Binding-site contacts:
Ligand atom O4 contacts residue THR228 of chain 1.B at 4.4 Å.
Ligand atom C1 contacts residue CYS229 of chain 1.B at 3.9 Å (hydrophobic).
Ligand atom O2 contacts residue THR228 of chain 1.B at 2.7 Å (h-bond).
Ligand atom C3 contacts residue THR228 of chain 1.B at 2.9 Å.
Ligand atom C4 contacts residue PRO259 of chain 1.B at 3.9 Å (hydrophobic).
Ligand atom C6 contacts residue THR228 of chain 1.B at 3.9 Å.
Ligand atom C5 contacts residue CYS229 of chain 1.B at 4.3 Å (hydrophobic).
Ligand atom O2 contacts residue PRO259 of chain 1.B at 4.4 Å.
Ligand atom C3 contacts residue CYS229 of chain 1.B at 4.1 Å (hydrophobic).
Ligand atom O6 contacts residue VAL227 of chain 1.B at 3.8 Å.
Ligand atom O5 contacts residue THR228 of chain 1.B at 2.4 Å (h-bond).
Ligand atom C4 contacts residue CYS229 of chain 1.B at 4.0 Å (hydrophobic).
Ligand atom C2 contacts residue THR228 of chain 1.B at 2.4 Å.
Ligand atom O3 contacts residue THR228 of chain 1.B at 4.2 Å.
Ligand atom C5 contacts residue PRO259 of chain 1.B at 4.5 Å (hydrophobic).
Ligand atom C6 contacts residue CYS229 of chain 1.B at 4.4 Å (hydrophobic).
Ligand atom O5 contacts residue CYS229 of chain 1.B at 4.2 Å.
Ligand atom C4 contacts residue THR228 of chain 1.B at 3.5 Å.
Ligand atom C1 contacts residue THR228 of chain 1.B at 1.5 Å.
Ligand atom O4 contacts residue PRO259 of chain 1.B at 3.9 Å.
Ligand atom C5 contacts residue THR228 of chain 1.B at 2.8 Å.
Ligand atom O6 contacts residue CYS229 of chain 1.B at 4.4 Å.
Ligand atom C6 contacts residue PRO259 of chain 1.B at 4.2 Å (hydrophobic).
Ligand atom C5 contacts residue CYS229 of chain 1.B at 4.0 Å (hydrophobic).

Sequence of chain 1.B:
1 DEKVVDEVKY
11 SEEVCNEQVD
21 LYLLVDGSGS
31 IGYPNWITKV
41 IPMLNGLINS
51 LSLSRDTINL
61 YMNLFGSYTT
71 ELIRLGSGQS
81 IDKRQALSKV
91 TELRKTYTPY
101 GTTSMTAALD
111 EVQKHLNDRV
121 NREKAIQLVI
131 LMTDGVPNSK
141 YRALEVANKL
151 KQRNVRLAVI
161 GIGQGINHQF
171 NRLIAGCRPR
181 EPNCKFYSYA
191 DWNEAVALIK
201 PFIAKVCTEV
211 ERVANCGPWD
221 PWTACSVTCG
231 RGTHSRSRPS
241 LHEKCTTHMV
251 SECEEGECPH

This protein binds this small molecule.
Small molecule (SMILES): C[C@@H]1OC[C@@H](O)[C@H](O[C@@H]2O[C@H](CO)[C@@H](O)[C@H](O)[C@H]2O)[C@@H]1O